Sequence of chain 1.D:
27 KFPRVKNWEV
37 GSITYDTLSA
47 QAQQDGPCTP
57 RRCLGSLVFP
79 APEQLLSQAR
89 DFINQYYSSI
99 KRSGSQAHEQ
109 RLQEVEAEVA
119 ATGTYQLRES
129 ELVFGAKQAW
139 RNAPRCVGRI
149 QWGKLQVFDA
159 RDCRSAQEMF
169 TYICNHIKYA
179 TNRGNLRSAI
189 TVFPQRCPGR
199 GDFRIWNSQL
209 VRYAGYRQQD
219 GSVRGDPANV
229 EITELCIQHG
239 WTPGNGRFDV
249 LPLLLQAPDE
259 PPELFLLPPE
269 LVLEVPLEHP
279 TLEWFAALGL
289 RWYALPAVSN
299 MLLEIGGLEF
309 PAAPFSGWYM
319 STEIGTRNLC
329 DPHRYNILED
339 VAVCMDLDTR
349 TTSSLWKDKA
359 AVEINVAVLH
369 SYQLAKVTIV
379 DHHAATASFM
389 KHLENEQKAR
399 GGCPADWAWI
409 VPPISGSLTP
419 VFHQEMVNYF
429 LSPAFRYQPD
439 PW

Binding-site contacts:
Ligand atom C03 contacts residue HEM1 of chain 1.IA at 3.3 Å.
Ligand atom C10 contacts residue HEM1 of chain 1.IA at 3.9 Å.
Ligand atom C33 contacts residue HEM1 of chain 1.IA at 3.3 Å.
Ligand atom C25 contacts residue HEM1 of chain 1.IA at 3.8 Å.
Ligand atom C11 contacts residue GLY315 of chain 1.D at 3.8 Å.
Ligand atom C02 contacts residue HEM1 of chain 1.IA at 3.6 Å.
Ligand atom N32 contacts residue TRP407 of chain 1.D at 3.4 Å (h-bond).
Ligand atom C12 contacts residue HEM1 of chain 1.IA at 3.4 Å.
Ligand atom C27 contacts residue TYR435 of chain 1.D at 3.1 Å (hydrophobic).
Ligand atom N02 contacts residue TYR317 of chain 1.D at 3.9 Å.
Ligand atom C04 contacts residue HEM1 of chain 1.IA at 3.6 Å.
Ligand atom C06 contacts residue VAL296 of chain 1.D at 3.4 Å (hydrophobic).
Ligand atom N01 contacts residue HEM1 of chain 1.IA at 3.7 Å.
Ligand atom C26 contacts residue HEM1 of chain 1.IA at 3.5 Å.
Ligand atom N28 contacts residue ASN298 of chain 1.D at 3.5 Å (h-bond).
Ligand atom C10 contacts residue GLU321 of chain 1.D at 3.7 Å.
Ligand atom O13 contacts residue HEM1 of chain 1.IA at 3.3 Å.
Ligand atom N01 contacts residue GLU321 of chain 1.D at 2.7 Å (salt-bridge).
Ligand atom C11 contacts residue HEM1 of chain 1.IA at 3.3 Å.
Ligand atom C06 contacts residue HEM1 of chain 1.IA at 3.8 Å.
Ligand atom C23 contacts residue TYR435 of chain 1.D at 3.5 Å (hydrophobic).
Ligand atom C06 contacts residue PHE313 of chain 1.D at 3.8 Å (hydrophobic).
Ligand atom N32 contacts residue HEM1 of chain 1.IA at 3.3 Å (h-bond).
Ligand atom C09 contacts residue GLU321 of chain 1.D at 3.8 Å.
Ligand atom C33 contacts residue TRP407 of chain 1.D at 3.4 Å (hydrophobic).
Ligand atom C09 contacts residue HEM1 of chain 1.IA at 3.3 Å.
Ligand atom C31 contacts residue HEM1 of chain 1.IA at 3.4 Å.
Ligand atom C02 contacts residue GLU321 of chain 1.D at 3.4 Å.
Ligand atom C08 contacts residue HEM1 of chain 1.IA at 3.9 Å.
Ligand atom C21 contacts residue HEM1 of chain 1.IA at 3.4 Å.
Ligand atom C22 contacts residue HEM1 of chain 1.IA at 3.8 Å.
Ligand atom N02 contacts residue GLU321 of chain 1.D at 2.5 Å (salt-bridge).
Ligand atom C07 contacts residue VAL296 of chain 1.D at 3.3 Å (hydrophobic).
Ligand atom N02 contacts residue TRP316 of chain 1.D at 3.0 Å (h-bond).
Ligand atom N28 contacts residue TYR435 of chain 1.D at 3.2 Å.
Ligand atom C33 contacts residue ARG143 of chain 1.D at 3.2 Å.
Ligand atom C24 contacts residue TYR435 of chain 1.D at 3.7 Å (hydrophobic).
Ligand atom N02 contacts residue HEM1 of chain 1.IA at 3.6 Å.
Ligand atom C05 contacts residue HEM1 of chain 1.IA at 3.9 Å.
Ligand atom C30 contacts residue HEM1 of chain 1.IA at 3.9 Å.

A small-molecule ligand and the protein it binds are described below.
Small molecule (SMILES): CN[C@H](C)Cc1cc(C#N)cc(OCc2ccc3c(C)cc(N)nc3c2)c1